Sequence of chain 1.A:
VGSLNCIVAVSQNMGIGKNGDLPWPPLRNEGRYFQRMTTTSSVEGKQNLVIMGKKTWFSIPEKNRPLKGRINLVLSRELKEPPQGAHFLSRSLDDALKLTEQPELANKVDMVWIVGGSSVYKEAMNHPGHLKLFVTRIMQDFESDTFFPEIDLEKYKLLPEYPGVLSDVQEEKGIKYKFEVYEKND

The small molecule below binds the protein below.
Small molecule (SMILES): COc1ccc(OC)c(CN(C)c2cnc3nc(N)nc(N)c3c2)c1

Binding-site contacts:
Ligand atom N4' contacts residue PHE34 of chain 1.A at 3.7 Å.
Ligand atom N2' contacts residue ALA9 of chain 1.A at 3.6 Å.
Ligand atom C51 contacts residue LEU67 of chain 1.A at 3.1 Å (hydrophobic).
Ligand atom C2B contacts residue ALA9 of chain 1.A at 3.7 Å (hydrophobic).
Ligand atom O5' contacts residue GLN35 of chain 1.A at 3.2 Å (h-bond).
Ligand atom C7' contacts residue ILE60 of chain 1.A at 3.9 Å (hydrophobic).
Ligand atom N2' contacts residue THR136 of chain 1.A at 3.4 Å (h-bond).
Ligand atom C4A contacts residue NDP1 of chain 1.B at 3.7 Å.
Ligand atom N1' contacts residue PHE34 of chain 1.A at 3.7 Å.
Ligand atom N8' contacts residue GLU30 of chain 1.A at 3.8 Å.
Ligand atom C21 contacts residue SER59 of chain 1.A at 3.1 Å.
Ligand atom C2B contacts residue VAL8 of chain 1.A at 3.8 Å (hydrophobic).
Ligand atom N4' contacts residue NDP1 of chain 1.B at 3.6 Å.
Ligand atom N3' contacts residue PHE34 of chain 1.A at 3.7 Å.
Ligand atom C2B contacts residue GLU30 of chain 1.A at 3.5 Å.
Ligand atom N2' contacts residue GLU30 of chain 1.A at 2.7 Å (salt-bridge).
Ligand atom N4' contacts residue TYR121 of chain 1.A at 3.6 Å (h-bond).
Ligand atom C51 contacts residue GLN35 of chain 1.A at 3.0 Å.
Ligand atom C3' contacts residue PRO61 of chain 1.A at 3.7 Å (hydrophobic).
Ligand atom C4B contacts residue PHE34 of chain 1.A at 3.6 Å (hydrophobic).
Ligand atom C4' contacts residue PRO61 of chain 1.A at 3.8 Å (hydrophobic).
Ligand atom C8A contacts residue GLU30 of chain 1.A at 3.9 Å.
Ligand atom C4A contacts residue PHE34 of chain 1.A at 3.7 Å (hydrophobic).
Ligand atom N3' contacts residue ALA9 of chain 1.A at 3.7 Å.
Ligand atom N3' contacts residue NDP1 of chain 1.B at 3.6 Å (h-bond).
Ligand atom N4' contacts residue VAL115 of chain 1.A at 3.2 Å (h-bond).
Ligand atom N3' contacts residue VAL8 of chain 1.A at 3.5 Å.
Ligand atom N2' contacts residue VAL8 of chain 1.A at 3.5 Å.
Ligand atom N2' contacts residue ILE7 of chain 1.A at 3.9 Å.
Ligand atom C5B contacts residue NDP1 of chain 1.B at 3.9 Å.
Ligand atom N4' contacts residue VAL8 of chain 1.A at 4.0 Å.
Ligand atom C8A contacts residue PHE34 of chain 1.A at 3.8 Å (hydrophobic).
Ligand atom C4B contacts residue NDP1 of chain 1.B at 3.4 Å.
Ligand atom N3' contacts residue ILE7 of chain 1.A at 3.8 Å.
Ligand atom N4' contacts residue ILE7 of chain 1.A at 3.1 Å (h-bond).
Ligand atom C2B contacts residue PHE34 of chain 1.A at 4.0 Å (hydrophobic).
Ligand atom O2' contacts residue LEU22 of chain 1.A at 3.7 Å.
Ligand atom N1' contacts residue GLU30 of chain 1.A at 3.0 Å (salt-bridge).
Ligand atom C21 contacts residue PRO61 of chain 1.A at 3.9 Å (hydrophobic).
Ligand atom C5B contacts residue PHE34 of chain 1.A at 4.0 Å (hydrophobic).